Sequence of chain 1.B:
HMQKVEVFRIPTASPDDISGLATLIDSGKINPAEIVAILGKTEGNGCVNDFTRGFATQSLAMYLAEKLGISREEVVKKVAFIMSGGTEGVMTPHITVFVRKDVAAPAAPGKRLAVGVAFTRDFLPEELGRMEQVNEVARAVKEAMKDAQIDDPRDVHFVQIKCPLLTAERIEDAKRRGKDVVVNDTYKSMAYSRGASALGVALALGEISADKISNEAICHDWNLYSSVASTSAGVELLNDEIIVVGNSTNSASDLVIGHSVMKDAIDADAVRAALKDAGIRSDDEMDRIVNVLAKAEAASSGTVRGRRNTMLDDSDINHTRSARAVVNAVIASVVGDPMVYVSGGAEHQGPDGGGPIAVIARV

Binding-site contacts:
Ligand atom C1 contacts residue ASP352 of chain 1.B at 3.4 Å.
Ligand atom O3 contacts residue ALA298 of chain 1.B at 4.2 Å.
Ligand atom C1 contacts residue TRP222 of chain 1.B at 3.6 Å (hydrophobic).
Ligand atom C1 contacts residue GLU297 of chain 1.B at 3.5 Å.
Ligand atom O1 contacts residue TRP222 of chain 1.B at 3.5 Å.
Ligand atom C2 contacts residue ALA298 of chain 1.B at 3.8 Å (hydrophobic).
Ligand atom O1 contacts residue GLU347 of chain 1.B at 3.5 Å.
Ligand atom O1 contacts residue ALA346 of chain 1.B at 3.7 Å.
Ligand atom O1 contacts residue CA1 of chain 1.L at 4.1 Å.
Ligand atom C3 contacts residue GLU297 of chain 1.B at 4.5 Å.
Ligand atom O1 contacts residue HIS348 of chain 1.B at 4.4 Å.
Ligand atom C3 contacts residue SER300 of chain 1.B at 4.5 Å.
Ligand atom C3 contacts residue TRP222 of chain 1.B at 3.7 Å (hydrophobic).
Ligand atom C3 contacts residue ALA298 of chain 1.B at 4.5 Å (hydrophobic).
Ligand atom C2 contacts residue GLU297 of chain 1.B at 3.2 Å.
Ligand atom C2 contacts residue ASP352 of chain 1.B at 3.7 Å.
Ligand atom C2 contacts residue TRP222 of chain 1.B at 4.3 Å (hydrophobic).
Ligand atom O1 contacts residue GLU297 of chain 1.B at 2.8 Å (salt-bridge).
Ligand atom O1 contacts residue ASP352 of chain 1.B at 4.4 Å.

A small-molecule ligand and the protein it binds are described below.
Small molecule (SMILES): OCCCO